Sequence of chain 1.C:
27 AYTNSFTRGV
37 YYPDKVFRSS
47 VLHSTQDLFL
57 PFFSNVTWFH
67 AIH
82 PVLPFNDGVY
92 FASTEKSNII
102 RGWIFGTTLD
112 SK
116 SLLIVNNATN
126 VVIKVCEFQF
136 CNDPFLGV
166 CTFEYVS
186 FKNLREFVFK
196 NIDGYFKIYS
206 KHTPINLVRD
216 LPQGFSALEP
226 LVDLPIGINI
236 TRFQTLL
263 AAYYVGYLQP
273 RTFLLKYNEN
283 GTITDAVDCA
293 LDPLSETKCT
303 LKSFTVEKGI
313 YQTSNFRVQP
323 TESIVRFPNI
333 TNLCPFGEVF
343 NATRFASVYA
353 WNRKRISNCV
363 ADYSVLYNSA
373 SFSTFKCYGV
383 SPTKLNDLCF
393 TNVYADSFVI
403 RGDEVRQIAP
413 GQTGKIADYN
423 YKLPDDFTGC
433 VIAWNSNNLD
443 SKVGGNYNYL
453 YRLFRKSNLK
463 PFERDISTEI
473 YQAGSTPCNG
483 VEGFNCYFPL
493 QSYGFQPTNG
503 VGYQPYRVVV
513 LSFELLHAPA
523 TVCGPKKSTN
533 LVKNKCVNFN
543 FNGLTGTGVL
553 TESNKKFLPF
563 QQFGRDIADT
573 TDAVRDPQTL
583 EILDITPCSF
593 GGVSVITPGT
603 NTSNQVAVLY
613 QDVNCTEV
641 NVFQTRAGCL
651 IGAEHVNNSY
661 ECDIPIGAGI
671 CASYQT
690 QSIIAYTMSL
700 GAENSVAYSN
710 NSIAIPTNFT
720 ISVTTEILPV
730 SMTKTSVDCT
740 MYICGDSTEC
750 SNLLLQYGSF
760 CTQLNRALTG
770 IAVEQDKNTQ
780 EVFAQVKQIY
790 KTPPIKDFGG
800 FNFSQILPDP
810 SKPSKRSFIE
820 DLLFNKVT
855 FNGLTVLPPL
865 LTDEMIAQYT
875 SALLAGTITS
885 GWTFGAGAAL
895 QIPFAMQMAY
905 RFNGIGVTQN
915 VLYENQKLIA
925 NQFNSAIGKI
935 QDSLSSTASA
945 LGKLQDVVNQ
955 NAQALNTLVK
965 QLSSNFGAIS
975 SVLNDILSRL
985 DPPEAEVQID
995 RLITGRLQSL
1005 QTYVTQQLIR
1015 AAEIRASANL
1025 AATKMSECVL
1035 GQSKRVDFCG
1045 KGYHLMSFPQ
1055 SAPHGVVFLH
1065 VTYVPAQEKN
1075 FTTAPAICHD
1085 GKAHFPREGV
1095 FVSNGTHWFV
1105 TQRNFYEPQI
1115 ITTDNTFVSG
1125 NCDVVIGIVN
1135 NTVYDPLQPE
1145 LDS

Binding-site contacts:
Ligand atom C8 contacts residue GLY1131 of chain 1.C at 3.7 Å.
Ligand atom C5 contacts residue ASN709 of chain 1.C at 3.7 Å.
Ligand atom C8 contacts residue ASN709 of chain 1.C at 4.4 Å.
Ligand atom N2 contacts residue ASN709 of chain 1.C at 2.9 Å (h-bond).
Ligand atom C3 contacts residue ASN709 of chain 1.C at 3.8 Å.
Ligand atom C1 contacts residue ASN709 of chain 1.C at 1.4 Å.
Ligand atom C2 contacts residue ASN709 of chain 1.C at 2.5 Å.
Ligand atom O5 contacts residue ASN709 of chain 1.C at 2.4 Å (h-bond).
Ligand atom C7 contacts residue ASN709 of chain 1.C at 3.2 Å.
Ligand atom O7 contacts residue ASN709 of chain 1.C at 3.2 Å (h-bond).
Ligand atom C4 contacts residue ASN709 of chain 1.C at 4.2 Å.

A small-molecule ligand and the protein it binds are described below.
Small molecule (SMILES): CC(=O)N[C@@H]1[C@@H](O)[C@H](O)[C@@H](CO)O[C@H]1O